Binding-site contacts:
Ligand atom N10 contacts residue THR198 of chain 1.B at 2.5 Å (h-bond).
Ligand atom F12 contacts residue ZN1 of chain 1.G at 3.0 Å.
Ligand atom N10 contacts residue HIS91 of chain 1.B at 3.4 Å (h-bond).
Ligand atom F20 contacts residue VAL119 of chain 1.B at 3.4 Å.
Ligand atom C4 contacts residue ZN1 of chain 1.G at 3.7 Å.
Ligand atom C2 contacts residue THR199 of chain 1.B at 3.4 Å.
Ligand atom S7 contacts residue HIS91 of chain 1.B at 3.4 Å (h-bond).
Ligand atom C15 contacts residue ASN64 of chain 1.B at 3.7 Å.
Ligand atom O9 contacts residue VAL119 of chain 1.B at 3.7 Å.
Ligand atom F13 contacts residue THR199 of chain 1.B at 3.6 Å.
Ligand atom O8 contacts residue LEU197 of chain 1.B at 3.2 Å.
Ligand atom C3 contacts residue THR199 of chain 1.B at 3.4 Å.
Ligand atom O16 contacts residue GLN89 of chain 1.B at 3.4 Å (h-bond).
Ligand atom O9 contacts residue HIS117 of chain 1.B at 3.7 Å.
Ligand atom C4 contacts residue HIS91 of chain 1.B at 3.0 Å.
Ligand atom C2 contacts residue HIS91 of chain 1.B at 3.8 Å.
Ligand atom N19 contacts residue GLN89 of chain 1.B at 3.2 Å (h-bond).
Ligand atom O17 contacts residue ASN64 of chain 1.B at 3.0 Å (h-bond).
Ligand atom O9 contacts residue ZN1 of chain 1.G at 3.0 Å.
Ligand atom N10 contacts residue ZN1 of chain 1.G at 2.0 Å.
Ligand atom O8 contacts residue THR198 of chain 1.B at 3.3 Å (h-bond).
Ligand atom N10 contacts residue HIS93 of chain 1.B at 3.5 Å (h-bond).
Ligand atom C25 contacts residue SER133 of chain 1.B at 3.3 Å.
Ligand atom F20 contacts residue LEU197 of chain 1.B at 3.3 Å.
Ligand atom C1 contacts residue GLN89 of chain 1.B at 3.6 Å.
Ligand atom O9 contacts residue VAL141 of chain 1.B at 3.8 Å.
Ligand atom F12 contacts residue HIS93 of chain 1.B at 3.3 Å.
Ligand atom C3 contacts residue ZN1 of chain 1.G at 3.6 Å.
Ligand atom F12 contacts residue THR199 of chain 1.B at 3.0 Å.
Ligand atom O9 contacts residue HIS91 of chain 1.B at 3.1 Å.
Ligand atom F12 contacts residue HIS91 of chain 1.B at 3.1 Å.
Ligand atom C6 contacts residue GLN89 of chain 1.B at 3.4 Å.
Ligand atom C18 contacts residue TRP4 of chain 1.B at 3.5 Å (hydrophobic).
Ligand atom N10 contacts residue GLU104 of chain 1.B at 3.3 Å (salt-bridge).
Ligand atom C3 contacts residue HIS91 of chain 1.B at 3.1 Å.
Ligand atom S7 contacts residue ZN1 of chain 1.G at 3.0 Å.
Ligand atom N10 contacts residue HIS117 of chain 1.B at 3.4 Å (h-bond).
Ligand atom C18 contacts residue THR199 of chain 1.B at 3.7 Å.
Ligand atom O17 contacts residue GLN89 of chain 1.B at 3.4 Å (h-bond).
Ligand atom C5 contacts residue HIS91 of chain 1.B at 3.4 Å.

Sequence of chain 1.B:
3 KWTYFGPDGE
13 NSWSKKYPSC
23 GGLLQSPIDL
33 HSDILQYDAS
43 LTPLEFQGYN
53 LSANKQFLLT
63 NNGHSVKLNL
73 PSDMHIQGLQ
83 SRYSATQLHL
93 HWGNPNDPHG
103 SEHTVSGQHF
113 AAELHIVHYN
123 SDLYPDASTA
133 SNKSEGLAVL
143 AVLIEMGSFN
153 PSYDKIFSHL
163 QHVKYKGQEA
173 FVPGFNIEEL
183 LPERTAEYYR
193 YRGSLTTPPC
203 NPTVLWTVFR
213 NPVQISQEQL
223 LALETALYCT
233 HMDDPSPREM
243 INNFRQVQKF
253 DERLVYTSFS

A small-molecule ligand and the protein it binds are described below.
Small molecule (SMILES): NS(=O)(=O)c1c(F)c(F)c(S(=O)(=O)CCO)c(NC2CCCCCCC2)c1F